The protein below binds the small molecule below.
Small molecule (SMILES): CC(=O)N[C@H]1[C@H](O[C@H]2[C@H](O)[C@@H](NC(C)=O)CO[C@@H]2CO[C@@H]2O[C@@H](C)[C@@H](O)[C@@H](O)[C@@H]2O)O[C@H](CO)[C@@H](O)[C@@H]1O

Sequence of chain 43.C:
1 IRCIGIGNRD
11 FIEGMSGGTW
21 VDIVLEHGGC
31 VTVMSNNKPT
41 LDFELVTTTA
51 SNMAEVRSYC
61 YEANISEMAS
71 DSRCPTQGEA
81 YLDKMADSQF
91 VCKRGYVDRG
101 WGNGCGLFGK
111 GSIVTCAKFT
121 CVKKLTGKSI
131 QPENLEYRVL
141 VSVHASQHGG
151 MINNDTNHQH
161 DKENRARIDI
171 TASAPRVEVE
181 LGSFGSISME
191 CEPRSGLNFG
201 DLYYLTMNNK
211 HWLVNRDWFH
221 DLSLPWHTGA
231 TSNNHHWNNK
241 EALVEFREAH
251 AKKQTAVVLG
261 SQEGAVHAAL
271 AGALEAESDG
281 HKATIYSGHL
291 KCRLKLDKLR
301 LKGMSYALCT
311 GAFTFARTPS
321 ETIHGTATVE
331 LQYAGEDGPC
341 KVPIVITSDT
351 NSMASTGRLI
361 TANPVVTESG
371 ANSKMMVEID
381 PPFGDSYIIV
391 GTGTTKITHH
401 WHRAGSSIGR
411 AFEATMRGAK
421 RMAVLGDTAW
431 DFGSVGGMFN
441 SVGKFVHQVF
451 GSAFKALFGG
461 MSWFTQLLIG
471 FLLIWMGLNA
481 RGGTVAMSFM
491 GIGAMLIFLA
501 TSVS

Binding-site contacts:
Ligand atom C6 contacts residue ASP161 of chain 43.C at 3.7 Å.
Ligand atom C6 contacts residue ASN157 of chain 43.C at 3.7 Å.
Ligand atom O5 contacts residue MET151 of chain 43.C at 3.9 Å.
Ligand atom C4 contacts residue ASN154 of chain 43.C at 4.2 Å.
Ligand atom C5 contacts residue MET151 of chain 43.C at 3.8 Å (hydrophobic).
Ligand atom C2 contacts residue MET151 of chain 43.C at 4.3 Å (hydrophobic).
Ligand atom C3 contacts residue ASN154 of chain 43.C at 3.8 Å.
Ligand atom O7 contacts residue HIS148 of chain 43.C at 3.6 Å.
Ligand atom O5 contacts residue THR156 of chain 43.C at 3.8 Å.
Ligand atom C1 contacts residue GLY150 of chain 43.C at 4.0 Å.
Ligand atom C8 contacts residue ASN157 of chain 43.C at 3.3 Å.
Ligand atom C1 contacts residue MET151 of chain 43.C at 4.2 Å (hydrophobic).
Ligand atom C8 contacts residue THR156 of chain 43.C at 4.2 Å.
Ligand atom O5 contacts residue ASN157 of chain 43.C at 4.2 Å.
Ligand atom C4 contacts residue MET151 of chain 43.C at 3.9 Å (hydrophobic).
Ligand atom O5 contacts residue THR156 of chain 43.C at 4.1 Å.
Ligand atom C8 contacts residue GLY150 of chain 43.C at 3.7 Å.
Ligand atom C3 contacts residue MET151 of chain 43.C at 4.1 Å (hydrophobic).
Ligand atom C5 contacts residue ASN154 of chain 43.C at 3.6 Å.
Ligand atom C5 contacts residue THR156 of chain 43.C at 4.1 Å.
Ligand atom C5 contacts residue THR156 of chain 43.C at 3.8 Å.
Ligand atom C1 contacts residue ASN154 of chain 43.C at 1.4 Å.
Ligand atom C7 contacts residue ASN154 of chain 43.C at 3.7 Å.
Ligand atom O6 contacts residue MET151 of chain 43.C at 4.4 Å.
Ligand atom N2 contacts residue ASN154 of chain 43.C at 2.9 Å (h-bond).
Ligand atom C2 contacts residue ASN154 of chain 43.C at 2.4 Å.
Ligand atom C6 contacts residue THR156 of chain 43.C at 3.9 Å.
Ligand atom C7 contacts residue GLY150 of chain 43.C at 3.1 Å.
Ligand atom N2 contacts residue GLY150 of chain 43.C at 3.5 Å (h-bond).
Ligand atom C1 contacts residue THR156 of chain 43.C at 4.3 Å.
Ligand atom C2 contacts residue GLY150 of chain 43.C at 3.8 Å.
Ligand atom O5 contacts residue ASN154 of chain 43.C at 2.3 Å (h-bond).
Ligand atom O7 contacts residue GLY150 of chain 43.C at 2.9 Å (h-bond).
Ligand atom C6 contacts residue THR156 of chain 43.C at 3.8 Å.
Ligand atom O7 contacts residue ASN154 of chain 43.C at 4.0 Å.